Sequence of chain 5.A:
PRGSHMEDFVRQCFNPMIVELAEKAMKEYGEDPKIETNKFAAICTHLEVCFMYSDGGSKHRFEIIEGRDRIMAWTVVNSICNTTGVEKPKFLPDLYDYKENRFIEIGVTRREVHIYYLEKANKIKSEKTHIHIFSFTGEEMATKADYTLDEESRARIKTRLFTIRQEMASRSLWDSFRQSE

Binding-site contacts:
Ligand atom C12 contacts residue MN1 of chain 5.C at 2.7 Å.
Ligand atom C12 contacts residue GLU120 of chain 5.A at 3.6 Å.
Ligand atom N16 contacts residue MN1 of chain 5.C at 3.9 Å.
Ligand atom N16 contacts residue HIS61 of chain 5.A at 4.0 Å.
Ligand atom O15 contacts residue MN1 of chain 5.C at 1.8 Å.
Ligand atom C01 contacts residue GLU46 of chain 5.A at 3.2 Å.
Ligand atom C14 contacts residue HIS61 of chain 5.A at 3.1 Å.
Ligand atom C11 contacts residue MN1 of chain 5.D at 3.1 Å.
Ligand atom C01 contacts residue LYS54 of chain 5.A at 4.0 Å.
Ligand atom N29 contacts residue GLU46 of chain 5.A at 4.0 Å.
Ligand atom C14 contacts residue ILE121 of chain 5.A at 3.9 Å (hydrophobic).
Ligand atom O15 contacts residue ILE121 of chain 5.A at 2.7 Å (h-bond).
Ligand atom C23 contacts residue LYS54 of chain 5.A at 4.0 Å.
Ligand atom O10 contacts residue ASP109 of chain 5.A at 3.9 Å.
Ligand atom O15 contacts residue ASP109 of chain 5.A at 3.9 Å.
Ligand atom N29 contacts residue TYR44 of chain 5.A at 4.1 Å.
Ligand atom C12 contacts residue ASP109 of chain 5.A at 3.8 Å.
Ligand atom C09 contacts residue MN1 of chain 5.D at 2.6 Å.
Ligand atom O13 contacts residue MN1 of chain 5.D at 2.0 Å.
Ligand atom O10 contacts residue GLU81 of chain 5.A at 3.3 Å (salt-bridge).
Ligand atom O15 contacts residue HIS61 of chain 5.A at 2.6 Å (h-bond).
Ligand atom C27 contacts residue ALA40 of chain 5.A at 4.0 Å (hydrophobic).
Ligand atom O15 contacts residue GLU120 of chain 5.A at 2.9 Å (salt-bridge).
Ligand atom O10 contacts residue LEU107 of chain 5.A at 3.8 Å.
Ligand atom C12 contacts residue MN1 of chain 5.D at 2.8 Å.
Ligand atom F26 contacts residue ILE58 of chain 5.A at 3.7 Å.
Ligand atom O10 contacts residue MN1 of chain 5.D at 1.8 Å.
Ligand atom C14 contacts residue GLU120 of chain 5.A at 3.6 Å.
Ligand atom C14 contacts residue MN1 of chain 5.C at 2.5 Å.
Ligand atom C09 contacts residue GLU81 of chain 5.A at 3.7 Å.
Ligand atom O13 contacts residue HIS61 of chain 5.A at 3.5 Å.
Ligand atom N08 contacts residue MN1 of chain 5.D at 3.8 Å.
Ligand atom O13 contacts residue MN1 of chain 5.C at 2.2 Å.
Ligand atom O13 contacts residue GLU120 of chain 5.A at 3.0 Å (salt-bridge).
Ligand atom C28 contacts residue ALA40 of chain 5.A at 4.0 Å (hydrophobic).
Ligand atom N16 contacts residue TYR131 of chain 5.A at 4.0 Å.
Ligand atom C03 contacts residue TYR44 of chain 5.A at 4.0 Å (hydrophobic).
Ligand atom O13 contacts residue ASP109 of chain 5.A at 2.8 Å (salt-bridge).
Ligand atom C12 contacts residue HIS61 of chain 5.A at 3.5 Å.
Ligand atom C24 contacts residue LYS54 of chain 5.A at 4.0 Å.

This protein binds this small molecule.
Small molecule (SMILES): COc1cc(CCNC(=O)c2[nH]c(-c3c(F)cccc3F)nc(=O)c2O)ccn1